Binding-site contacts:
Ligand atom O8 contacts residue GLU378 of chain 1.A at 2.9 Å (salt-bridge).
Ligand atom C6 contacts residue HIS365 of chain 1.A at 3.5 Å.
Ligand atom O8 contacts residue HIS365 of chain 1.A at 2.6 Å (h-bond).
Ligand atom O8 contacts residue MET375 of chain 1.A at 3.8 Å.
Ligand atom O8 contacts residue ARG402 of chain 1.A at 3.3 Å (salt-bridge).
Ligand atom O7 contacts residue GLU378 of chain 1.A at 3.9 Å.
Ligand atom C4 contacts residue MET236 of chain 1.A at 3.5 Å (hydrophobic).
Ligand atom C contacts residue ARG544 of chain 1.A at 3.4 Å.
Ligand atom C4 contacts residue FAD1 of chain 1.G at 3.6 Å.
Ligand atom C contacts residue GLY546 of chain 1.A at 3.7 Å.
Ligand atom O contacts residue ARG402 of chain 1.A at 3.0 Å (salt-bridge).
Ligand atom C contacts residue ARG402 of chain 1.A at 3.3 Å.
Ligand atom C contacts residue FAD1 of chain 1.G at 3.3 Å.
Ligand atom C5 contacts residue HIS365 of chain 1.A at 3.8 Å.
Ligand atom C6 contacts residue MET375 of chain 1.A at 3.8 Å (hydrophobic).
Ligand atom OXT contacts residue GLY546 of chain 1.A at 3.1 Å.
Ligand atom OXT contacts residue ARG544 of chain 1.A at 2.6 Å (salt-bridge).
Ligand atom C6 contacts residue GLU378 of chain 1.A at 3.7 Å.
Ligand atom C5 contacts residue FAD1 of chain 1.G at 3.5 Å.
Ligand atom O7 contacts residue ALA169 of chain 1.A at 3.8 Å.
Ligand atom C6 contacts residue ARG402 of chain 1.A at 3.7 Å.
Ligand atom C4 contacts residue ARG402 of chain 1.A at 2.8 Å.
Ligand atom O contacts residue ARG544 of chain 1.A at 2.9 Å (salt-bridge).
Ligand atom OXT contacts residue GLY547 of chain 1.A at 2.9 Å (h-bond).
Ligand atom O7 contacts residue GLY170 of chain 1.A at 3.0 Å (h-bond).
Ligand atom O7 contacts residue THR377 of chain 1.A at 2.6 Å (h-bond).
Ligand atom O8 contacts residue THR377 of chain 1.A at 3.5 Å.
Ligand atom C5 contacts residue ARG402 of chain 1.A at 3.3 Å.
Ligand atom C4 contacts residue GLY546 of chain 1.A at 3.9 Å.
Ligand atom O7 contacts residue FAD1 of chain 1.G at 3.7 Å.
Ligand atom C contacts residue HIS504 of chain 1.A at 4.0 Å.
Ligand atom OXT contacts residue ARG402 of chain 1.A at 3.9 Å.
Ligand atom C contacts residue GLY547 of chain 1.A at 3.9 Å.
Ligand atom O7 contacts residue MET375 of chain 1.A at 3.9 Å.
Ligand atom C5 contacts residue HIS504 of chain 1.A at 4.1 Å.
Ligand atom O contacts residue HIS504 of chain 1.A at 2.7 Å (h-bond).
Ligand atom C6 contacts residue THR377 of chain 1.A at 3.5 Å.
Ligand atom OXT contacts residue FAD1 of chain 1.G at 2.9 Å.
Ligand atom C5 contacts residue MET375 of chain 1.A at 4.0 Å (hydrophobic).
Ligand atom O contacts residue FAD1 of chain 1.G at 3.3 Å.

A small-molecule ligand and the protein it binds are described below.
Small molecule (SMILES): O=C(O)/C=C/C(=O)O

Sequence of chain 1.A:
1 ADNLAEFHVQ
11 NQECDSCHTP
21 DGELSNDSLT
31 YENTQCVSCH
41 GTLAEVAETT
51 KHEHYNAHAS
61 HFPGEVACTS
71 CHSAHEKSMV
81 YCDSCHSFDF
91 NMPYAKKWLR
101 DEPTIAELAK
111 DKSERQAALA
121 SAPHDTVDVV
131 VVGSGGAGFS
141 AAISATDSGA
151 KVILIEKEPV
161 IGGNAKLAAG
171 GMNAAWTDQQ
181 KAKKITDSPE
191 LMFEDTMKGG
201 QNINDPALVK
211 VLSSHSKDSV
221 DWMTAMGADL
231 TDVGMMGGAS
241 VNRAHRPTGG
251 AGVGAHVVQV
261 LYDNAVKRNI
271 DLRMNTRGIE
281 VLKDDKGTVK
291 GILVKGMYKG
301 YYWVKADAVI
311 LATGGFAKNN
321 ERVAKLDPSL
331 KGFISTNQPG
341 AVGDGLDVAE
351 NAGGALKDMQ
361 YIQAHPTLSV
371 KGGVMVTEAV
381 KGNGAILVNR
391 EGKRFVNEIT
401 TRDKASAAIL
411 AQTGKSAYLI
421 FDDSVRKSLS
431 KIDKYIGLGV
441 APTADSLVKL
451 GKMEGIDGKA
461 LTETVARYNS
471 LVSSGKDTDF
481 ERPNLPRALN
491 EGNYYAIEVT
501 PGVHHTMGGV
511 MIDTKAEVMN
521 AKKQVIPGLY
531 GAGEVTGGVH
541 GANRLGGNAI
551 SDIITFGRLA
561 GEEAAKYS